This protein binds this small molecule.
Small molecule (SMILES): NCC(=O)O

Binding-site contacts:
Ligand atom C contacts residue ASN84 of chain 1.B at 3.5 Å.
Ligand atom C contacts residue LEU109 of chain 1.B at 4.1 Å (hydrophobic).
Ligand atom O contacts residue MET111 of chain 1.B at 4.0 Å.
Ligand atom OXT contacts residue ASN84 of chain 1.B at 3.0 Å (h-bond).
Ligand atom CA contacts residue ASN84 of chain 1.B at 4.0 Å.
Ligand atom CA contacts residue GLU112 of chain 1.B at 4.2 Å.
Ligand atom N contacts residue FUC7 of chain 3.F at 4.5 Å.
Ligand atom O contacts residue ASN84 of chain 1.B at 4.2 Å.
Ligand atom O contacts residue MET79 of chain 1.B at 3.5 Å (h-bond).
Ligand atom OXT contacts residue MET111 of chain 1.B at 3.1 Å (h-bond).
Ligand atom CA contacts residue MET110 of chain 1.B at 4.2 Å (hydrophobic).
Ligand atom C contacts residue MET79 of chain 1.B at 4.4 Å (hydrophobic).
Ligand atom N contacts residue MET111 of chain 1.B at 4.0 Å.
Ligand atom C contacts residue MET111 of chain 1.B at 3.8 Å (hydrophobic).
Ligand atom OXT contacts residue LEU109 of chain 1.B at 3.5 Å.
Ligand atom CA contacts residue MET111 of chain 1.B at 4.0 Å (hydrophobic).
Ligand atom C contacts residue PHE83 of chain 1.B at 3.4 Å (hydrophobic).
Ligand atom OXT contacts residue MET110 of chain 1.B at 3.1 Å (h-bond).
Ligand atom CA contacts residue LEU109 of chain 1.B at 3.8 Å (hydrophobic).
Ligand atom O contacts residue ASP82 of chain 1.B at 4.2 Å.
Ligand atom OXT contacts residue PHE83 of chain 1.B at 2.7 Å (h-bond).
Ligand atom N contacts residue GLU112 of chain 1.B at 3.7 Å.
Ligand atom C contacts residue MET110 of chain 1.B at 4.0 Å (hydrophobic).
Ligand atom O contacts residue PHE83 of chain 1.B at 3.3 Å (h-bond).

Sequence of chain 1.B:
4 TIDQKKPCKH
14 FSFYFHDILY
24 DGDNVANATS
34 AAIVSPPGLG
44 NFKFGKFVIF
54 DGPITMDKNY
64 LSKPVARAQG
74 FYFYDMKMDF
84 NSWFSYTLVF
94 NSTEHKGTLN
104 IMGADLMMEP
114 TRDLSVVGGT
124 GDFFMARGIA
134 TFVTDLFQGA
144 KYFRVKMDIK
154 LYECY